Sequence of chain 1.B:
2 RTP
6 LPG

Binding-site contacts:
Ligand atom N13 contacts residue GLY8 of chain 1.B at 1.4 Å.
Ligand atom C18 contacts residue GLY8 of chain 1.B at 3.9 Å.
Ligand atom C01 contacts residue ILE224 of chain 1.A at 3.7 Å (hydrophobic).
Ligand atom C11 contacts residue VAL51 of chain 1.A at 3.6 Å (hydrophobic).
Ligand atom C17 contacts residue PRO7 of chain 1.B at 4.1 Å (hydrophobic).
Ligand atom C03 contacts residue LEU6 of chain 1.B at 4.1 Å (hydrophobic).
Ligand atom C19 contacts residue PRO7 of chain 1.B at 4.2 Å (hydrophobic).
Ligand atom C03 contacts residue GLY8 of chain 1.B at 3.6 Å.
Ligand atom C14 contacts residue SER50 of chain 1.A at 3.4 Å.
Ligand atom C09 contacts residue ASN47 of chain 1.A at 3.7 Å.
Ligand atom C10 contacts residue VAL51 of chain 1.A at 4.0 Å (hydrophobic).
Ligand atom C02 contacts residue LEU6 of chain 1.B at 4.0 Å (hydrophobic).
Ligand atom C12 contacts residue SER50 of chain 1.A at 4.4 Å.
Ligand atom C16 contacts residue ASN47 of chain 1.A at 3.6 Å.
Ligand atom C05 contacts residue GLY8 of chain 1.B at 3.5 Å.
Ligand atom C16 contacts residue GLY8 of chain 1.B at 3.6 Å.
Ligand atom C15 contacts residue ASN47 of chain 1.A at 3.6 Å.
Ligand atom N13 contacts residue LEU6 of chain 1.B at 4.4 Å.
Ligand atom C10 contacts residue ASN47 of chain 1.A at 3.9 Å.
Ligand atom C18 contacts residue PRO7 of chain 1.B at 3.7 Å (hydrophobic).
Ligand atom C04 contacts residue GLY8 of chain 1.B at 3.4 Å.
Ligand atom C12 contacts residue GLY8 of chain 1.B at 2.5 Å.
Ligand atom C01 contacts residue PRO7 of chain 1.B at 4.4 Å (hydrophobic).
Ligand atom C07 contacts residue ASN47 of chain 1.A at 3.7 Å.
Ligand atom C01 contacts residue LEU6 of chain 1.B at 3.0 Å (hydrophobic).
Ligand atom C19 contacts residue GLY8 of chain 1.B at 4.3 Å.
Ligand atom C06 contacts residue ASN47 of chain 1.A at 4.1 Å.
Ligand atom C16 contacts residue VAL51 of chain 1.A at 4.0 Å (hydrophobic).
Ligand atom C12 contacts residue VAL51 of chain 1.A at 4.2 Å (hydrophobic).
Ligand atom N13 contacts residue SER50 of chain 1.A at 4.2 Å.
Ligand atom C15 contacts residue PHE124 of chain 1.A at 3.7 Å (hydrophobic).
Ligand atom C14 contacts residue GLY8 of chain 1.B at 2.6 Å.
Ligand atom C08 contacts residue ASN47 of chain 1.A at 3.3 Å.
Ligand atom C11 contacts residue ASN47 of chain 1.A at 4.2 Å.
Ligand atom C15 contacts residue SER50 of chain 1.A at 3.2 Å.
Ligand atom C02 contacts residue GLY8 of chain 1.B at 4.2 Å.
Ligand atom C16 contacts residue SER50 of chain 1.A at 3.5 Å.
Ligand atom C17 contacts residue GLY8 of chain 1.B at 3.5 Å.
Ligand atom C15 contacts residue GLY8 of chain 1.B at 3.6 Å.
Ligand atom C14 contacts residue LEU6 of chain 1.B at 4.4 Å (hydrophobic).

Sequence of chain 1.A:
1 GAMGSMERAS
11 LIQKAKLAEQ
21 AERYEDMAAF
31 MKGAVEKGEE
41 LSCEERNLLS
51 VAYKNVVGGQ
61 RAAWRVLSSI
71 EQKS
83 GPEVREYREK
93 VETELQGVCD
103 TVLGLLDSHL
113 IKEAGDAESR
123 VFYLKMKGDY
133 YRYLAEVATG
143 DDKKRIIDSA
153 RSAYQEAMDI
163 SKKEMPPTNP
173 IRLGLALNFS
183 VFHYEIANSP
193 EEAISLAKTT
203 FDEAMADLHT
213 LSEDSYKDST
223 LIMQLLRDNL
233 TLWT

A protein and the small-molecule ligand that binds it are described below.
Small molecule (SMILES): Cc1cccc([C@H](c2ccccc2)[C@H]2CCCN2)c1